Sequence of chain 5.D:
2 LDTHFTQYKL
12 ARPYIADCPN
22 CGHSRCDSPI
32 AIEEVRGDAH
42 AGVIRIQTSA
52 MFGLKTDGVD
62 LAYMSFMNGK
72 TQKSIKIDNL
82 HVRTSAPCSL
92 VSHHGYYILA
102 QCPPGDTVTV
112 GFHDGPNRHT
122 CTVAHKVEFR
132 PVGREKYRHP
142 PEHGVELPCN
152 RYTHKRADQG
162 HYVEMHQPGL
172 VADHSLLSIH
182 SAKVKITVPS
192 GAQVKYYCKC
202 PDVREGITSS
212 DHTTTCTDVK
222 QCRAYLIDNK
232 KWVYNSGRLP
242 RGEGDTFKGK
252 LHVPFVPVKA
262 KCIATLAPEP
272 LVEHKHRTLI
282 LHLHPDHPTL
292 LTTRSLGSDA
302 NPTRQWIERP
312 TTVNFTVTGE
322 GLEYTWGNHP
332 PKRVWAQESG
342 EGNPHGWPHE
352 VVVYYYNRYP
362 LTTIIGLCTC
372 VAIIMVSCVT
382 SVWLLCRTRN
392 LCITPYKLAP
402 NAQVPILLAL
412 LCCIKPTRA

The protein below binds the small molecule below.
Small molecule (SMILES): O=C(O)[C@@H]1O[C@H](O[C@H]2[C@@H](OS(=O)(=O)O)O[C@@H](O)[C@H](NS(=O)(=O)O)[C@H]2O)[C@@H](OS(=O)(=O)O)[C@H](O)[C@@H]1O

Sequence of chain 5.F:
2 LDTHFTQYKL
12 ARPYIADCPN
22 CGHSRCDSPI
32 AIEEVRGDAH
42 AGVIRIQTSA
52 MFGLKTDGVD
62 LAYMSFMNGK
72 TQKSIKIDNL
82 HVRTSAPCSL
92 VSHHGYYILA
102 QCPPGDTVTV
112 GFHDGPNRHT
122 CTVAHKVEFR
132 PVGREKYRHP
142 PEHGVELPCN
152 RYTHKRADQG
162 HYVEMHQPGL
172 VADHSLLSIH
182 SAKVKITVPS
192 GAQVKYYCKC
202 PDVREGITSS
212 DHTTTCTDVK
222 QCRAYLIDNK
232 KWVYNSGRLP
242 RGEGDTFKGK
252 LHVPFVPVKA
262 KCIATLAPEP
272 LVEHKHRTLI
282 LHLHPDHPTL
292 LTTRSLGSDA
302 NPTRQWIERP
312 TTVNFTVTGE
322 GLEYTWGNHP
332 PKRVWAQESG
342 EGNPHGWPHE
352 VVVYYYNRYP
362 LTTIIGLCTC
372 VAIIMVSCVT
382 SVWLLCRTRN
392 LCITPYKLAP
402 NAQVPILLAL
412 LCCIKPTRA

Binding-site contacts:
Ligand atom O5 contacts residue HIS82 of chain 5.H at 3.2 Å (h-bond).
Ligand atom SBB contacts residue HIS82 of chain 5.F at 3.5 Å (h-bond).
Ligand atom OBI contacts residue HIS82 of chain 5.F at 2.9 Å.
Ligand atom OBC contacts residue HIS82 of chain 5.F at 3.2 Å (h-bond).
Ligand atom OBA contacts residue HIS82 of chain 5.D at 4.3 Å.
Ligand atom C4 contacts residue ASN80 of chain 5.D at 4.0 Å.
Ligand atom OBI contacts residue HIS114 of chain 5.F at 3.0 Å (h-bond).
Ligand atom OBA contacts residue HIS114 of chain 5.D at 3.0 Å (h-bond).
Ligand atom SBB contacts residue HIS114 of chain 5.D at 4.2 Å.
Ligand atom OAH contacts residue HIS82 of chain 5.D at 3.1 Å (h-bond).
Ligand atom SAG contacts residue HIS82 of chain 5.D at 3.7 Å.
Ligand atom C5 contacts residue HIS82 of chain 5.H at 4.0 Å.
Ligand atom O2 contacts residue HIS82 of chain 5.F at 4.0 Å.
Ligand atom O1 contacts residue HIS82 of chain 5.H at 3.6 Å.
Ligand atom O3 contacts residue HIS114 of chain 5.D at 3.3 Å (h-bond).
Ligand atom O4 contacts residue HIS114 of chain 5.D at 3.6 Å.
Ligand atom SAG contacts residue ASN80 of chain 5.D at 4.3 Å.
Ligand atom O6B contacts residue ASN80 of chain 5.D at 3.0 Å (h-bond).
Ligand atom SBG contacts residue HIS82 of chain 5.F at 4.0 Å.
Ligand atom OBF contacts residue HIS114 of chain 5.F at 3.9 Å.
Ligand atom OAH contacts residue ASN80 of chain 5.D at 3.2 Å (h-bond).
Ligand atom O1 contacts residue HIS114 of chain 5.H at 2.8 Å (h-bond).
Ligand atom OBF contacts residue HIS82 of chain 5.F at 3.9 Å.
Ligand atom O3 contacts residue HIS82 of chain 5.D at 3.9 Å.
Ligand atom SBG contacts residue HIS114 of chain 5.F at 3.5 Å (h-bond).
Ligand atom OBC contacts residue HIS114 of chain 5.D at 4.1 Å.
Ligand atom OAF contacts residue HIS114 of chain 5.H at 4.1 Å.
Ligand atom OAB contacts residue HIS114 of chain 5.H at 3.3 Å.
Ligand atom O4 contacts residue ASN80 of chain 5.D at 3.1 Å (h-bond).
Ligand atom C1 contacts residue HIS82 of chain 5.H at 3.7 Å.
Ligand atom OBE contacts residue HIS82 of chain 5.F at 2.9 Å (h-bond).
Ligand atom C6 contacts residue ASN80 of chain 5.D at 3.8 Å.
Ligand atom C3 contacts residue HIS82 of chain 5.D at 4.3 Å.
Ligand atom SAG contacts residue HIS114 of chain 5.H at 4.1 Å.
Ligand atom N2 contacts residue HIS114 of chain 5.H at 4.1 Å.
Ligand atom OAF contacts residue HIS82 of chain 5.D at 3.2 Å (h-bond).
Ligand atom C1 contacts residue HIS114 of chain 5.H at 3.5 Å.
Ligand atom OAB contacts residue ARG119 of chain 5.H at 3.5 Å.
Ligand atom OBH contacts residue HIS114 of chain 5.F at 3.1 Å (h-bond).
Ligand atom C2 contacts residue HIS82 of chain 5.D at 4.2 Å.

Sequence of chain 5.H:
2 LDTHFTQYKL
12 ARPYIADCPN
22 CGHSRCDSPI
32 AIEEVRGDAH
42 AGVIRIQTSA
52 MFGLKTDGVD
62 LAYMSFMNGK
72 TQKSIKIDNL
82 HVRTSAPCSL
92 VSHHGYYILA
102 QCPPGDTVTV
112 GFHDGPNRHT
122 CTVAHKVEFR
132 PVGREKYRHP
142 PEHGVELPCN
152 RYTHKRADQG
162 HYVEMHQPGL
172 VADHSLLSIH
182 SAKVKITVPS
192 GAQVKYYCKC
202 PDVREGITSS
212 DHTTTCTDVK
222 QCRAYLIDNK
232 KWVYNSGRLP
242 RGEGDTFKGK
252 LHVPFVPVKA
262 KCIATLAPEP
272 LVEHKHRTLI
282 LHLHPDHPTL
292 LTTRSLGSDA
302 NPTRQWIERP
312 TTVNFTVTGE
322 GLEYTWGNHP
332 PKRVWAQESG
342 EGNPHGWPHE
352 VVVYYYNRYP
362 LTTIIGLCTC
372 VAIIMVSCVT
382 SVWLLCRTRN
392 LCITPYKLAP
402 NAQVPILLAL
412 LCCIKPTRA